The protein below binds the small molecule below.
Small molecule (SMILES): CCCC[C@H](CC)CO

Sequence of chain 1.E:
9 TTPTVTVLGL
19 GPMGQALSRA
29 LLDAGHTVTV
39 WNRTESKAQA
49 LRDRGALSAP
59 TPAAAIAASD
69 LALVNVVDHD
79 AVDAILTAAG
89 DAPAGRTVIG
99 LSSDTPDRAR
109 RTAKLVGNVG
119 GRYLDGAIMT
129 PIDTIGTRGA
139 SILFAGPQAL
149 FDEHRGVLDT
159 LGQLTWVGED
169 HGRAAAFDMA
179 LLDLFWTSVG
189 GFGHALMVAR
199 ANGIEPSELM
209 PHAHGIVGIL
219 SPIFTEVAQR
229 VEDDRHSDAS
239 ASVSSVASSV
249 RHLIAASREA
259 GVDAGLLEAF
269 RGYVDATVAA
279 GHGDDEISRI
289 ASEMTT

Sequence of chain 2.E:
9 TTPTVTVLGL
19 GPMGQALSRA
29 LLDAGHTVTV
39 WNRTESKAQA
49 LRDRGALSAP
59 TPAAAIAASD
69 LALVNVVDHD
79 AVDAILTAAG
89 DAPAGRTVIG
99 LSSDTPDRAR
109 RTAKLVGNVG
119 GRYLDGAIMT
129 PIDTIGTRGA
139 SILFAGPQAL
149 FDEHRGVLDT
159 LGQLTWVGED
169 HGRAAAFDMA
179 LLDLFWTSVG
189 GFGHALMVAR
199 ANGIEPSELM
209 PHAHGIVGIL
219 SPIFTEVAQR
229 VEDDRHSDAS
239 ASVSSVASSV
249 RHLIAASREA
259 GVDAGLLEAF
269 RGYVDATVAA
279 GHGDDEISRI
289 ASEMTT

Binding-site contacts:
Ligand atom CCB contacts residue ILE285 of chain 2.E at 3.9 Å (hydrophobic).
Ligand atom C9 contacts residue PHE183 of chain 1.E at 4.4 Å (hydrophobic).
Ligand atom C7A contacts residue NDP1 of chain 1.AA at 4.2 Å.
Ligand atom C7 contacts residue PHE183 of chain 1.E at 4.0 Å (hydrophobic).
Ligand atom O7C contacts residue LEU180 of chain 1.E at 4.4 Å.
Ligand atom C7 contacts residue LEU180 of chain 1.E at 3.8 Å (hydrophobic).
Ligand atom CCB contacts residue TRP184 of chain 1.E at 4.5 Å (hydrophobic).
Ligand atom C12 contacts residue ALA239 of chain 2.E at 4.1 Å (hydrophobic).
Ligand atom CBA contacts residue PHE183 of chain 1.E at 4.3 Å (hydrophobic).
Ligand atom CCA contacts residue PHE183 of chain 1.E at 4.3 Å (hydrophobic).
Ligand atom C7A contacts residue PHE183 of chain 1.E at 3.7 Å (hydrophobic).
Ligand atom CCA contacts residue PRO129 of chain 1.E at 4.3 Å (hydrophobic).
Ligand atom C7 contacts residue NDP1 of chain 1.AA at 4.2 Å.
Ligand atom C8 contacts residue ILE217 of chain 2.E at 3.8 Å (hydrophobic).
Ligand atom C8 contacts residue THR128 of chain 1.E at 4.0 Å.
Ligand atom C9 contacts residue MET127 of chain 1.E at 3.4 Å (hydrophobic).
Ligand atom C12 contacts residue PHE183 of chain 1.E at 3.8 Å (hydrophobic).
Ligand atom C7 contacts residue TRP184 of chain 1.E at 4.0 Å (hydrophobic).
Ligand atom O7C contacts residue TRP184 of chain 1.E at 4.2 Å.
Ligand atom CCA contacts residue ILE221 of chain 2.E at 4.0 Å (hydrophobic).
Ligand atom CBA contacts residue NDP1 of chain 1.AA at 3.8 Å.
Ligand atom CCA contacts residue NDP1 of chain 1.AA at 4.2 Å.
Ligand atom CCB contacts residue PHE183 of chain 1.E at 4.2 Å (hydrophobic).
Ligand atom C9 contacts residue ILE217 of chain 2.E at 3.7 Å (hydrophobic).
Ligand atom C8 contacts residue NDP1 of chain 1.AA at 4.1 Å.
Ligand atom O7C contacts residue NDP1 of chain 1.AA at 3.4 Å.
Ligand atom CBA contacts residue PRO129 of chain 1.E at 4.3 Å (hydrophobic).
Ligand atom C9 contacts residue THR128 of chain 1.E at 4.3 Å.
Ligand atom CCB contacts residue GLU284 of chain 2.E at 4.4 Å.
Ligand atom C9 contacts residue ILE214 of chain 2.E at 4.1 Å (hydrophobic).
Ligand atom CCA contacts residue ALA239 of chain 2.E at 3.9 Å (hydrophobic).
Ligand atom CCB contacts residue ALA239 of chain 2.E at 3.7 Å (hydrophobic).
Ligand atom CCB contacts residue ILE221 of chain 2.E at 4.2 Å (hydrophobic).
Ligand atom C8 contacts residue MET127 of chain 1.E at 3.8 Å (hydrophobic).
Ligand atom C12 contacts residue NDP1 of chain 1.AA at 4.2 Å.
Ligand atom C9 contacts residue LEU180 of chain 1.E at 3.8 Å (hydrophobic).
Ligand atom C12 contacts residue TRP184 of chain 1.E at 4.3 Å (hydrophobic).